Binding-site contacts:
Ligand atom O7 contacts residue GLY53 of chain 1.A at 4.2 Å.
Ligand atom C5 contacts residue ARG170 of chain 1.A at 3.3 Å.
Ligand atom N2 contacts residue ASN498 of chain 1.A at 2.9 Å (h-bond).
Ligand atom C7 contacts residue ASN498 of chain 1.A at 3.2 Å.
Ligand atom C2 contacts residue ASN498 of chain 1.A at 2.5 Å.
Ligand atom C7 contacts residue ARG125 of chain 1.A at 3.6 Å.
Ligand atom O7 contacts residue ARG125 of chain 1.A at 3.0 Å (salt-bridge).
Ligand atom C1 contacts residue ARG170 of chain 1.A at 4.2 Å.
Ligand atom O6 contacts residue ARG170 of chain 1.A at 4.3 Å.
Ligand atom C5 contacts residue ASN498 of chain 1.A at 3.7 Å.
Ligand atom C6 contacts residue ARG170 of chain 1.A at 3.2 Å.
Ligand atom O5 contacts residue ASN498 of chain 1.A at 2.4 Å (h-bond).
Ligand atom C1 contacts residue ASN498 of chain 1.A at 1.4 Å.
Ligand atom C3 contacts residue ASN498 of chain 1.A at 3.8 Å.
Ligand atom O7 contacts residue ASN498 of chain 1.A at 3.1 Å (h-bond).
Ligand atom C8 contacts residue ASN498 of chain 1.A at 4.3 Å.
Ligand atom C8 contacts residue ARG125 of chain 1.A at 3.5 Å.
Ligand atom C4 contacts residue ASN498 of chain 1.A at 4.2 Å.
Ligand atom O5 contacts residue ARG170 of chain 1.A at 3.5 Å (salt-bridge).

A protein and the small-molecule ligand that binds it are described below.
Small molecule (SMILES): CC(=O)N[C@H]1[C@H](O[C@H]2[C@H](O)[C@@H](NC(C)=O)CO[C@@H]2CO)O[C@H](CO)[C@@H](O[C@@H]2O[C@H](CO)[C@@H](O)[C@H](O)[C@@H]2O)[C@@H]1O

Sequence of chain 1.A:
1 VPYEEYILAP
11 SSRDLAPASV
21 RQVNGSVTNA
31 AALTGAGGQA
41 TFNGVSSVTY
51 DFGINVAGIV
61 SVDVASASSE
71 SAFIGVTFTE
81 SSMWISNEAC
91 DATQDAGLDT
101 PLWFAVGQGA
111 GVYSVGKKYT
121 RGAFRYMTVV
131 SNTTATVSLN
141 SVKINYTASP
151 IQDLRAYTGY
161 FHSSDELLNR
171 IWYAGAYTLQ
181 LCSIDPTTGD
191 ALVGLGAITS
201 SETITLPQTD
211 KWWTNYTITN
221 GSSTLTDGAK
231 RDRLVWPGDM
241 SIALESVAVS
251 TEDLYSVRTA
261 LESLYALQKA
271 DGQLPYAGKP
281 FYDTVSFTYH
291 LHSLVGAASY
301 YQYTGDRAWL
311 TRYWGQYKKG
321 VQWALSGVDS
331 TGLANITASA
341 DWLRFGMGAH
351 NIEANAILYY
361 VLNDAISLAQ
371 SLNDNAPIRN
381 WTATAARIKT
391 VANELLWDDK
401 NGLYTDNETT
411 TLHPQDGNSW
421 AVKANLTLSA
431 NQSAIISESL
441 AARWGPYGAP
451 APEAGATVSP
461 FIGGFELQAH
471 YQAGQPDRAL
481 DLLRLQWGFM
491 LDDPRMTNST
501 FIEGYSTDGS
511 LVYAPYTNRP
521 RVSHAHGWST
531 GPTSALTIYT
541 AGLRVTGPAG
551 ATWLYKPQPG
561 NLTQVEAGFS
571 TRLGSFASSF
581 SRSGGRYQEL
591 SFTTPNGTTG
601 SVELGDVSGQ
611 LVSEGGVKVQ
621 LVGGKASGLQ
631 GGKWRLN